Binding-site contacts:
Ligand atom C24 contacts residue ALA969 of chain 1.C at 3.3 Å (hydrophobic).
Ligand atom C10 contacts residue TYR726 of chain 1.C at 4.2 Å (hydrophobic).
Ligand atom C18 contacts residue ILE966 of chain 1.C at 4.0 Å (hydrophobic).
Ligand atom C3 contacts residue ASP135 of chain 1.A at 3.6 Å.
Ligand atom C11 contacts residue TYR726 of chain 1.C at 3.2 Å (hydrophobic).
Ligand atom C16 contacts residue ILE966 of chain 1.C at 3.6 Å (hydrophobic).
Ligand atom O4 contacts residue ASP135 of chain 1.A at 4.5 Å.
Ligand atom C10 contacts residue GLN725 of chain 1.C at 3.7 Å.
Ligand atom C1 contacts residue ASP135 of chain 1.A at 3.1 Å.
Ligand atom C12 contacts residue ASN137 of chain 1.A at 3.8 Å.
Ligand atom O3 contacts residue GLN965 of chain 1.C at 2.9 Å (h-bond).
Ligand atom C17 contacts residue ILE966 of chain 1.C at 3.5 Å (hydrophobic).
Ligand atom C7 contacts residue ALA969 of chain 1.C at 4.2 Å (hydrophobic).
Ligand atom C17 contacts residue GLN965 of chain 1.C at 4.0 Å.
Ligand atom C9 contacts residue GLN725 of chain 1.C at 4.4 Å.
Ligand atom C12 contacts residue ASP135 of chain 1.A at 3.2 Å.
Ligand atom C8 contacts residue ALA969 of chain 1.C at 3.5 Å (hydrophobic).
Ligand atom O2 contacts residue ASN137 of chain 1.A at 4.0 Å.
Ligand atom C7 contacts residue ILE966 of chain 1.C at 4.0 Å (hydrophobic).
Ligand atom C14 contacts residue GLU962 of chain 1.C at 3.8 Å.
Ligand atom C16 contacts residue GLN965 of chain 1.C at 4.4 Å.
Ligand atom C24 contacts residue SER973 of chain 1.C at 4.1 Å.
Ligand atom C11 contacts residue GLU962 of chain 1.C at 4.5 Å.
Ligand atom C1 contacts residue TYR726 of chain 1.C at 4.3 Å (hydrophobic).
Ligand atom C14 contacts residue GLN965 of chain 1.C at 4.2 Å.
Ligand atom C3 contacts residue TYR726 of chain 1.C at 4.1 Å (hydrophobic).
Ligand atom C21 contacts residue GLN725 of chain 1.C at 4.1 Å.
Ligand atom C16 contacts residue GLU962 of chain 1.C at 3.6 Å.
Ligand atom C23 contacts residue GLN725 of chain 1.C at 4.2 Å.
Ligand atom C13 contacts residue GLU962 of chain 1.C at 4.3 Å.
Ligand atom C8 contacts residue GLN725 of chain 1.C at 4.3 Å.
Ligand atom C15 contacts residue GLU962 of chain 1.C at 3.3 Å.
Ligand atom C20 contacts residue GLN725 of chain 1.C at 3.6 Å.
Ligand atom C24 contacts residue GLN725 of chain 1.C at 3.9 Å.

Sequence of chain 1.C:
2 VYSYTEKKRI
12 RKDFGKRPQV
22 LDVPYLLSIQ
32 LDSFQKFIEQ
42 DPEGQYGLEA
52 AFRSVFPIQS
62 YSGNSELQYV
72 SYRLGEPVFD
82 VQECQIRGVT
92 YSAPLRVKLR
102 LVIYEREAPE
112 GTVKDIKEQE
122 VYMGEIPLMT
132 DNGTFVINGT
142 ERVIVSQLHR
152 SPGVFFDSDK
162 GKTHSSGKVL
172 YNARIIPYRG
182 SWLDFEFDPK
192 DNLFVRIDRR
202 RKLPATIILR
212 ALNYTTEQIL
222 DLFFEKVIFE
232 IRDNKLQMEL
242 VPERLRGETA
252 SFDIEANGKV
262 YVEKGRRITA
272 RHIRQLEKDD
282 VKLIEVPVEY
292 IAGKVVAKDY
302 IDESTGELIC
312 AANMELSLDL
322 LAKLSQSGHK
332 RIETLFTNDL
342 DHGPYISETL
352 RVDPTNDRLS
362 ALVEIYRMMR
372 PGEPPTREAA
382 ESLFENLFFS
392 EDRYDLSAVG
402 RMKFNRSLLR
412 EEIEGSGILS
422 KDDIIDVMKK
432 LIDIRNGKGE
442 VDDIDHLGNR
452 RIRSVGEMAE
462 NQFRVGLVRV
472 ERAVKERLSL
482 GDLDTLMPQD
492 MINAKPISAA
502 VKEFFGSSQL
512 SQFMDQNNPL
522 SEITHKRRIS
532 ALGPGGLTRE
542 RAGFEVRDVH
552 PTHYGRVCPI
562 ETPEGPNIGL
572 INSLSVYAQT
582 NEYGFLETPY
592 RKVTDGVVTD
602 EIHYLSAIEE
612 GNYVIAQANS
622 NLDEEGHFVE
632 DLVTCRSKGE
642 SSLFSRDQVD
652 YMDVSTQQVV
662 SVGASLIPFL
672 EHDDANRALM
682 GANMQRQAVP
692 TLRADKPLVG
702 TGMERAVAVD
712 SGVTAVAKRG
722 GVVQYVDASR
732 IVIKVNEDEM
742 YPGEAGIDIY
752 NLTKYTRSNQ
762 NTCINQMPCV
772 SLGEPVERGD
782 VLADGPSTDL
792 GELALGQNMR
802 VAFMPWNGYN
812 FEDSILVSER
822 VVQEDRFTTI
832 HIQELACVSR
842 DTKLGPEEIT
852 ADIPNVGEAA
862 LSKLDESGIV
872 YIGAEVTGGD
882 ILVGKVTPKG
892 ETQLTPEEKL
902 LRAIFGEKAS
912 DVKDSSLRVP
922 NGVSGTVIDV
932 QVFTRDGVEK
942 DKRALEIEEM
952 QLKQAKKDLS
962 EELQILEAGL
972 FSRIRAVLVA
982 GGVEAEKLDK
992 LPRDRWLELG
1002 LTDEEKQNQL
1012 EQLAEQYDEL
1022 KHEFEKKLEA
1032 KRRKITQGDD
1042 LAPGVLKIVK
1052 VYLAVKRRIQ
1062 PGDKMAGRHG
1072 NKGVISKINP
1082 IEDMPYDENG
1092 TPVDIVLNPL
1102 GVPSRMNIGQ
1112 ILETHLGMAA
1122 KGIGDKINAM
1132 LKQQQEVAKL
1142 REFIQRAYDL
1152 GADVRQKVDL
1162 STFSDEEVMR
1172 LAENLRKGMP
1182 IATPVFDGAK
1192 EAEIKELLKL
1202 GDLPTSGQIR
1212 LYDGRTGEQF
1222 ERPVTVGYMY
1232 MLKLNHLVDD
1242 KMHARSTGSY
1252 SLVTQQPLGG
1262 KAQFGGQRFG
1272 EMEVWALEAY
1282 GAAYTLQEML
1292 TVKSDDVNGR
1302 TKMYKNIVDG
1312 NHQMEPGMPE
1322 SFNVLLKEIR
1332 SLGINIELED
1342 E

A small-molecule ligand and the protein it binds are described below.
Small molecule (SMILES): C[C@H](CCC(=O)NCCC[N+](C)(C)CC(O)CS(=O)(=O)O)[C@H]1CC[C@H]2[C@@H]3[C@H](O)C[C@@H]4C[C@H](O)CC[C@]4(C)[C@H]3C[C@H](O)[C@]12C

Sequence of chain 1.A:
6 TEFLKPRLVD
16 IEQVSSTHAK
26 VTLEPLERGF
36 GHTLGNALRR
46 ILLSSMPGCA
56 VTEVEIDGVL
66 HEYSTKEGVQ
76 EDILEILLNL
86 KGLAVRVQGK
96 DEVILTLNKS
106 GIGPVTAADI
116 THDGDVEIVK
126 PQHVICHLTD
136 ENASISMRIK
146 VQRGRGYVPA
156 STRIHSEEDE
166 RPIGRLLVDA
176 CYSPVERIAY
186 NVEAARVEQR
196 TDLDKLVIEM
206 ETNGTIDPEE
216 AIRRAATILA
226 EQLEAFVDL